Sequence of chain 1.A:
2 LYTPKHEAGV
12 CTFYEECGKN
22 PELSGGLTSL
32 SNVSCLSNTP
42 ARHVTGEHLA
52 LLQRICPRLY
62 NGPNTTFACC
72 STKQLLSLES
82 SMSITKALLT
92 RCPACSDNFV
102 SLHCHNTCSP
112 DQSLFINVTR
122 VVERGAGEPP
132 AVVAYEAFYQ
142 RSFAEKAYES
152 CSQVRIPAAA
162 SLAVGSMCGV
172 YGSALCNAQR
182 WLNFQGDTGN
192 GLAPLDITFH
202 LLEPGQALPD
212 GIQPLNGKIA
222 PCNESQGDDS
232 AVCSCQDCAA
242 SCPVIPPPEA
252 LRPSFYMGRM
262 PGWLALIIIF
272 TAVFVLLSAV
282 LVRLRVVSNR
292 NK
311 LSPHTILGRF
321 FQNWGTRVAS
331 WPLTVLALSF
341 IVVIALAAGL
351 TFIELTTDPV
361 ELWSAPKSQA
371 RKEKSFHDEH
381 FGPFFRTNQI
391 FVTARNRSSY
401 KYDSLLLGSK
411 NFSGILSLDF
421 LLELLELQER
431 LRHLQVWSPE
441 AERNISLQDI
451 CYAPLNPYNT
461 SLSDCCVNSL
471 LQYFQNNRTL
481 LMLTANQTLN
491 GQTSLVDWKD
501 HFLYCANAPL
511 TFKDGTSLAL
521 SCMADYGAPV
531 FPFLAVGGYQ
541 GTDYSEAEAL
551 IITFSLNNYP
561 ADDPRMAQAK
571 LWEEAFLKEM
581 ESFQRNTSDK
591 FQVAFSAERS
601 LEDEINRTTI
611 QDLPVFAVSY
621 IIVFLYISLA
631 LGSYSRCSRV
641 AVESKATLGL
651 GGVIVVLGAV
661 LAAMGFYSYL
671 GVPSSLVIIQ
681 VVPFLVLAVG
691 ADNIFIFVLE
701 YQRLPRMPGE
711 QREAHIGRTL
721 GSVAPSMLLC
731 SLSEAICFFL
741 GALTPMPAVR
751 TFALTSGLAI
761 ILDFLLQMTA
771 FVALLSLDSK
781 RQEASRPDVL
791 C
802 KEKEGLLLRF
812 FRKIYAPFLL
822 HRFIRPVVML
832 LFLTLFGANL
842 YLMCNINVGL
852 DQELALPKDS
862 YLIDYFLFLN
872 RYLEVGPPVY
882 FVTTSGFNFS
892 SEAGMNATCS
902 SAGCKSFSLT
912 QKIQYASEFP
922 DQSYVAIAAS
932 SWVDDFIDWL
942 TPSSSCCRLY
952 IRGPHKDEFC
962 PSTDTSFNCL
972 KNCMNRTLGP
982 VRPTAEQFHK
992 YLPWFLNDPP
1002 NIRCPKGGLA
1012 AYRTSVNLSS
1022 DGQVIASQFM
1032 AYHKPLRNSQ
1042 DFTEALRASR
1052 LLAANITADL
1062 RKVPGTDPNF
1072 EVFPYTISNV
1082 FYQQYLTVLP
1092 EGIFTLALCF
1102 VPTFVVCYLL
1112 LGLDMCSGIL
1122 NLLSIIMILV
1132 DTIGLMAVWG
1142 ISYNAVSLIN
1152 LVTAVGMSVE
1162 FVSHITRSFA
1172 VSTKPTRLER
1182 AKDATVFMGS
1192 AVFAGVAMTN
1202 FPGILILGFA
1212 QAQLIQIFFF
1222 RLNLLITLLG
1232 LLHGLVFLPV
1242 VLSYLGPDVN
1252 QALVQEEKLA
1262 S

The protein below binds the small molecule below.
Small molecule (SMILES): CC(=O)N[C@@H]1[C@@H](O)[C@H](O)[C@@H](CO)O[C@H]1O

Binding-site contacts:
Ligand atom C3 contacts residue ASN118 of chain 1.A at 3.8 Å.
Ligand atom C5 contacts residue TYR3 of chain 1.A at 4.4 Å (hydrophobic).
Ligand atom O6 contacts residue TYR3 of chain 1.A at 3.3 Å.
Ligand atom O5 contacts residue THR120 of chain 1.A at 4.5 Å.
Ligand atom C6 contacts residue THR120 of chain 1.A at 4.1 Å.
Ligand atom C2 contacts residue GLU137 of chain 1.A at 4.1 Å.
Ligand atom N2 contacts residue GLU137 of chain 1.A at 4.2 Å.
Ligand atom N2 contacts residue ASN118 of chain 1.A at 2.9 Å (h-bond).
Ligand atom O5 contacts residue ASN118 of chain 1.A at 2.4 Å (h-bond).
Ligand atom O7 contacts residue GLU137 of chain 1.A at 3.0 Å (salt-bridge).
Ligand atom O7 contacts residue ASN118 of chain 1.A at 3.7 Å.
Ligand atom O6 contacts residue VAL119 of chain 1.A at 2.3 Å (h-bond).
Ligand atom C1 contacts residue GLU137 of chain 1.A at 4.2 Å.
Ligand atom C4 contacts residue ASN118 of chain 1.A at 4.2 Å.
Ligand atom C8 contacts residue ILE213 of chain 1.A at 3.7 Å (hydrophobic).
Ligand atom C5 contacts residue ASN118 of chain 1.A at 3.7 Å.
Ligand atom O6 contacts residue THR120 of chain 1.A at 3.3 Å.
Ligand atom C7 contacts residue GLU137 of chain 1.A at 3.7 Å.
Ligand atom C5 contacts residue VAL119 of chain 1.A at 4.0 Å (hydrophobic).
Ligand atom C7 contacts residue ASN118 of chain 1.A at 3.5 Å.
Ligand atom C2 contacts residue ASN118 of chain 1.A at 2.5 Å.
Ligand atom C6 contacts residue TYR3 of chain 1.A at 3.9 Å (hydrophobic).
Ligand atom O5 contacts residue VAL119 of chain 1.A at 3.4 Å (h-bond).
Ligand atom C1 contacts residue ASN118 of chain 1.A at 1.4 Å.
Ligand atom C1 contacts residue VAL119 of chain 1.A at 4.4 Å (hydrophobic).
Ligand atom C6 contacts residue VAL119 of chain 1.A at 3.6 Å (hydrophobic).